Sequence of chain 1.A:
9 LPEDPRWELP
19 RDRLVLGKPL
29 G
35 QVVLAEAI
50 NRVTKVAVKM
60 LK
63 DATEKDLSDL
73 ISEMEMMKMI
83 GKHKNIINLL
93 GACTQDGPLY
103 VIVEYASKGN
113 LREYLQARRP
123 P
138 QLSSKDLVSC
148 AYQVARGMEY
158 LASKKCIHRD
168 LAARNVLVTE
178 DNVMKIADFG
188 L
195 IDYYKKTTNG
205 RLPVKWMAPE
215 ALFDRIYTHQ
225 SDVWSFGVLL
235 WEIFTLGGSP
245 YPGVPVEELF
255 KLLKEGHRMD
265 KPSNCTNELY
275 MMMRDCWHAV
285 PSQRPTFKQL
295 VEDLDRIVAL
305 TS

Binding-site contacts:
Ligand atom C17 contacts residue ALA56 of chain 1.A at 3.8 Å (hydrophobic).
Ligand atom C7 contacts residue LEU28 of chain 1.A at 4.0 Å (hydrophobic).
Ligand atom N24 contacts residue ALA108 of chain 1.A at 3.9 Å.
Ligand atom C11 contacts residue ALA108 of chain 1.A at 3.8 Å (hydrophobic).
Ligand atom C17 contacts residue VAL36 of chain 1.A at 3.9 Å (hydrophobic).
Ligand atom N12 contacts residue ALA108 of chain 1.A at 3.0 Å (h-bond).
Ligand atom N24 contacts residue GLU106 of chain 1.A at 2.9 Å (salt-bridge).
Ligand atom C1 contacts residue LEU174 of chain 1.A at 3.9 Å (hydrophobic).
Ligand atom C15 contacts residue LEU174 of chain 1.A at 3.6 Å (hydrophobic).
Ligand atom C13 contacts residue LEU174 of chain 1.A at 4.0 Å (hydrophobic).
Ligand atom N24 contacts residue ALA56 of chain 1.A at 3.7 Å.
Ligand atom C20 contacts residue LYS58 of chain 1.A at 3.6 Å.
Ligand atom C22 contacts residue GLU75 of chain 1.A at 3.6 Å.
Ligand atom C17 contacts residue VAL105 of chain 1.A at 3.7 Å (hydrophobic).
Ligand atom C14 contacts residue LEU174 of chain 1.A at 3.7 Å (hydrophobic).
Ligand atom C15 contacts residue GLU106 of chain 1.A at 4.0 Å.
Ligand atom C16 contacts residue LEU174 of chain 1.A at 4.0 Å (hydrophobic).
Ligand atom N26 contacts residue ALA108 of chain 1.A at 3.0 Å (h-bond).
Ligand atom C15 contacts residue ALA56 of chain 1.A at 3.8 Å (hydrophobic).
Ligand atom C22 contacts residue LYS58 of chain 1.A at 3.3 Å.
Ligand atom C16 contacts residue VAL105 of chain 1.A at 3.7 Å (hydrophobic).
Ligand atom C21 contacts residue MET79 of chain 1.A at 3.8 Å (hydrophobic).
Ligand atom C19 contacts residue LYS58 of chain 1.A at 3.9 Å.
Ligand atom C20 contacts residue VAL105 of chain 1.A at 3.4 Å (hydrophobic).
Ligand atom C23 contacts residue LYS58 of chain 1.A at 3.8 Å.
Ligand atom C19 contacts residue VAL105 of chain 1.A at 3.3 Å (hydrophobic).
Ligand atom C13 contacts residue ALA108 of chain 1.A at 3.8 Å (hydrophobic).
Ligand atom N26 contacts residue TYR107 of chain 1.A at 3.7 Å.
Ligand atom N24 contacts residue LEU174 of chain 1.A at 3.8 Å.
Ligand atom N8 contacts residue LEU28 of chain 1.A at 3.5 Å (h-bond).
Ligand atom N6 contacts residue LEU28 of chain 1.A at 3.9 Å.
Ligand atom C21 contacts residue LYS58 of chain 1.A at 3.6 Å.
Ligand atom C18 contacts residue VAL105 of chain 1.A at 3.5 Å (hydrophobic).
Ligand atom N24 contacts residue TYR107 of chain 1.A at 4.0 Å.
Ligand atom N26 contacts residue GLU106 of chain 1.A at 3.6 Å.
Ligand atom C1 contacts residue ALA184 of chain 1.A at 3.9 Å (hydrophobic).
Ligand atom C21 contacts residue GLU75 of chain 1.A at 3.6 Å.
Ligand atom C3 contacts residue LEU174 of chain 1.A at 4.0 Å (hydrophobic).
Ligand atom C10 contacts residue ALA108 of chain 1.A at 3.7 Å (hydrophobic).
Ligand atom C21 contacts residue VAL105 of chain 1.A at 3.8 Å (hydrophobic).

The small molecule below binds the protein below.
Small molecule (SMILES): Cc1cc(CNc2nccc(Nc3cc(CCc4ccccc4)[nH]n3)n2)on1